Sequence of chain 5.A:
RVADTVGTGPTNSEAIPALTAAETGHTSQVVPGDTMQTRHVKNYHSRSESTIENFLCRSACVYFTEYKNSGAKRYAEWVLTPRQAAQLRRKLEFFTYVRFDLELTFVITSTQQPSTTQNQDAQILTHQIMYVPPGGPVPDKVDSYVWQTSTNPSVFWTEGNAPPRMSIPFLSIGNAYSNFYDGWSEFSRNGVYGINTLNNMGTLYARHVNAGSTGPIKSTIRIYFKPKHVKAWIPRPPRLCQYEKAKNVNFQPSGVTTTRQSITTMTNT

Sequence of chain 5.C:
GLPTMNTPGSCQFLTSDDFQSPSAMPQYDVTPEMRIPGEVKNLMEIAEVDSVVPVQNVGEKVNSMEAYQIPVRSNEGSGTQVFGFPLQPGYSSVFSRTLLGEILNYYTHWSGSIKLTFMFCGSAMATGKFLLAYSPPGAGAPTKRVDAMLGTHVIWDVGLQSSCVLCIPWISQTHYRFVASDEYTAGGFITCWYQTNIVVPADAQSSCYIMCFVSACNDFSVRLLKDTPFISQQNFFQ

Binding-site contacts:
Ligand atom C21 contacts residue ARG234 of chain 5.A at 3.5 Å.
Ligand atom C4 contacts residue ASP155 of chain 13.A at 1.9 Å.
Ligand atom C12 contacts residue GLN234 of chain 5.C at 2.8 Å.
Ligand atom C4 contacts residue SER156 of chain 13.A at 3.0 Å.
Ligand atom N1 contacts residue SER156 of chain 13.A at 2.9 Å.
Ligand atom C2 contacts residue SER156 of chain 13.A at 3.6 Å.
Ligand atom C14 contacts residue PHE76 of chain 5.A at 3.3 Å (hydrophobic).
Ligand atom O6 contacts residue GLN160 of chain 13.A at 2.9 Å.
Ligand atom N1 contacts residue TYR157 of chain 13.A at 2.5 Å (h-bond).
Ligand atom C7 contacts residue GLN234 of chain 5.C at 2.2 Å.
Ligand atom C4 contacts residue TYR157 of chain 13.A at 3.5 Å (hydrophobic).
Ligand atom N1 contacts residue ASP155 of chain 13.A at 2.5 Å (salt-bridge).
Ligand atom C13 contacts residue PHE236 of chain 5.C at 3.4 Å (hydrophobic).
Ligand atom O5 contacts residue ARG219 of chain 13.A at 3.5 Å (salt-bridge).
Ligand atom C21 contacts residue GLN160 of chain 13.A at 3.6 Å.
Ligand atom C5 contacts residue TYR157 of chain 13.A at 2.8 Å (hydrophobic).
Ligand atom C5 contacts residue ASP155 of chain 13.A at 2.5 Å.
Ligand atom C1 contacts residue GLN160 of chain 13.A at 2.6 Å.
Ligand atom O6 contacts residue ARG234 of chain 5.A at 3.4 Å (salt-bridge).
Ligand atom O5 contacts residue ARG234 of chain 5.A at 2.7 Å (salt-bridge).
Ligand atom C6 contacts residue SER156 of chain 13.A at 3.4 Å.
Ligand atom C5 contacts residue SER156 of chain 13.A at 2.9 Å.
Ligand atom C1 contacts residue TYR157 of chain 13.A at 3.5 Å (hydrophobic).
Ligand atom C3 contacts residue ASP155 of chain 13.A at 3.0 Å.
Ligand atom O2 contacts residue TYR157 of chain 13.A at 3.4 Å.
Ligand atom O4 contacts residue PHE76 of chain 5.A at 2.2 Å.
Ligand atom C6 contacts residue TYR157 of chain 13.A at 2.6 Å (hydrophobic).
Ligand atom O4 contacts residue PHE236 of chain 5.C at 2.6 Å.
Ligand atom C8 contacts residue ASP155 of chain 13.A at 3.7 Å.
Ligand atom C2 contacts residue GLN160 of chain 13.A at 3.5 Å.
Ligand atom O1 contacts residue GLN234 of chain 5.C at 2.6 Å (h-bond).
Ligand atom C6 contacts residue GLN160 of chain 13.A at 2.9 Å.
Ligand atom C8 contacts residue GLN234 of chain 5.C at 2.9 Å.
Ligand atom O2 contacts residue GLN233 of chain 5.C at 2.9 Å (h-bond).
Ligand atom C13 contacts residue PHE76 of chain 5.A at 2.9 Å (hydrophobic).
Ligand atom O1 contacts residue GLN233 of chain 5.C at 3.6 Å.
Ligand atom S1 contacts residue GLN234 of chain 5.C at 2.2 Å (h-bond).
Ligand atom C20 contacts residue PHE76 of chain 5.A at 3.2 Å (hydrophobic).
Ligand atom C3 contacts residue SER156 of chain 13.A at 3.2 Å.
Ligand atom O2 contacts residue GLN234 of chain 5.C at 2.5 Å (h-bond).

Sequence of chain 13.A:
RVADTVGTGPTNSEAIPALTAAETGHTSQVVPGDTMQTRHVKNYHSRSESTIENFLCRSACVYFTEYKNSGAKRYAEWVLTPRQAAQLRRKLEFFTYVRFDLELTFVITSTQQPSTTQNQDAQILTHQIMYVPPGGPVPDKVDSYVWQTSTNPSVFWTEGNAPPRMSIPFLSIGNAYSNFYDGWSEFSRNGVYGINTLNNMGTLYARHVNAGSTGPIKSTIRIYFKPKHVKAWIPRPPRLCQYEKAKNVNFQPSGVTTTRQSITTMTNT

A protein and the small-molecule ligand that binds it are described below.
Small molecule (SMILES): O=C(O)c1ccc(NS(=O)(=O)c2ccc(N3C(=O)c4ccccc4C3=O)cc2)cc1